The protein below binds the small molecule below.
Small molecule (SMILES): NC(=[NH2+])NCCC[C@H](NC(=O)[C@@H]1CCCN1C(=O)[C@H](N)Cc1ccccc1)[C@H](O)CCl

Binding-site contacts:
Ligand atom CD3 contacts residue TRP227 of chain 1.C at 3.6 Å (hydrophobic).
Ligand atom NH1 contacts residue ASP199 of chain 1.C at 3.0 Å (salt-bridge).
Ligand atom NH2 contacts residue ALA200 of chain 1.C at 3.3 Å (h-bond).
Ligand atom NH1 contacts residue ALA200 of chain 1.C at 3.1 Å (h-bond).
Ligand atom NE contacts residue TRP227 of chain 1.C at 3.7 Å.
Ligand atom C contacts residue GLY228 of chain 1.C at 3.6 Å.
Ligand atom C2 contacts residue HIS43 of chain 1.C at 2.8 Å.
Ligand atom CG1 contacts residue TYR47 of chain 1.C at 3.7 Å (hydrophobic).
Ligand atom NH2 contacts residue GLY230 of chain 1.C at 2.9 Å (h-bond).
Ligand atom CD3 contacts residue GLY228 of chain 1.C at 3.7 Å.
Ligand atom O contacts residue GLY228 of chain 1.C at 3.0 Å (h-bond).
Ligand atom C1 contacts residue HIS43 of chain 1.C at 3.7 Å.
Ligand atom O2 contacts residue SER205 of chain 1.C at 2.5 Å (h-bond).
Ligand atom N2 contacts residue SER205 of chain 1.C at 3.3 Å (h-bond).
Ligand atom N2 contacts residue SER226 of chain 1.C at 3.0 Å (h-bond).
Ligand atom CZ contacts residue GLU94 of chain 1.C at 3.5 Å.
Ligand atom O2 contacts residue GLY203 of chain 1.C at 3.1 Å (h-bond).
Ligand atom NH2 contacts residue ASP199 of chain 1.C at 2.8 Å (salt-bridge).
Ligand atom CA contacts residue GLY228 of chain 1.C at 3.3 Å.
Ligand atom C3 contacts residue SER205 of chain 1.C at 2.5 Å.
Ligand atom O1 contacts residue TRP50 of chain 1.C at 3.5 Å.
Ligand atom CA2 contacts residue HIS43 of chain 1.C at 3.6 Å.
Ligand atom CA2 contacts residue SER205 of chain 1.C at 2.8 Å.
Ligand atom C2 contacts residue SER205 of chain 1.C at 1.7 Å.
Ligand atom CB1 contacts residue HIS43 of chain 1.C at 3.5 Å.
Ligand atom NE contacts residue GLY228 of chain 1.C at 3.5 Å (h-bond).
Ligand atom CB2 contacts residue SER226 of chain 1.C at 3.7 Å.
Ligand atom NH1 contacts residue GLY238 of chain 1.C at 3.7 Å.
Ligand atom CZ1 contacts residue ASP199 of chain 1.C at 3.7 Å.
Ligand atom CB contacts residue GLY228 of chain 1.C at 3.2 Å.
Ligand atom CE1 contacts residue LEU96 of chain 1.C at 3.8 Å (hydrophobic).
Ligand atom N2 contacts residue HIS43 of chain 1.C at 3.2 Å.
Ligand atom NH2 contacts residue CYS231 of chain 1.C at 3.8 Å.
Ligand atom O contacts residue TRP227 of chain 1.C at 3.2 Å.
Ligand atom CB1 contacts residue LEU96 of chain 1.C at 3.7 Å (hydrophobic).
Ligand atom C3 contacts residue HIS43 of chain 1.C at 1.8 Å.
Ligand atom CD1 contacts residue TRP227 of chain 1.C at 3.7 Å (hydrophobic).
Ligand atom CB2 contacts residue SER205 of chain 1.C at 3.0 Å.
Ligand atom N contacts residue GLY228 of chain 1.C at 2.6 Å (h-bond).
Ligand atom CZ1 contacts residue ALA200 of chain 1.C at 3.2 Å (hydrophobic).

Sequence of chain 1.C:
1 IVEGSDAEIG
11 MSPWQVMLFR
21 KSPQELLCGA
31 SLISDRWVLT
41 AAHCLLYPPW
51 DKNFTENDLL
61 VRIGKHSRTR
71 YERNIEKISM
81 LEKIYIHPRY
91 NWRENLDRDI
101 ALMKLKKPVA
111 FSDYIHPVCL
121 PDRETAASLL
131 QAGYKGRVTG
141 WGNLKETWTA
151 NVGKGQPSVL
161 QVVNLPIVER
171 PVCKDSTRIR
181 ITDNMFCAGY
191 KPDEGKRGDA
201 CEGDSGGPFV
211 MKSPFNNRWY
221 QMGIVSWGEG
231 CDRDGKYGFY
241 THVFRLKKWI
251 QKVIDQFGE